Sequence of chain 2.A:
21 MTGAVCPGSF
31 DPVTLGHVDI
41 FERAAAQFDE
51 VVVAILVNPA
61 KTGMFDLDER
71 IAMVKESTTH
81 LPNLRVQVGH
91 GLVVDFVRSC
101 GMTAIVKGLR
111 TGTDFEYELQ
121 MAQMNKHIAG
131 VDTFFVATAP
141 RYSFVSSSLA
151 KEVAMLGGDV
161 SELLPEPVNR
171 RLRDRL

The protein below binds the small molecule below.
Small molecule (SMILES): Nc1ncnc2c1ncn2[C@@H]1O[C@H](CO[P](=O)(O)C[P](=O)(O)OP(=O)(O)O)[C@@H](O)[C@H]1O

Binding-site contacts:
Ligand atom C2 contacts residue ILE40 of chain 2.A at 3.6 Å (hydrophobic).
Ligand atom C8 contacts residue ARG110 of chain 2.A at 3.5 Å.
Ligand atom O2G contacts residue SER146 of chain 2.A at 3.7 Å.
Ligand atom O1A contacts residue PHE30 of chain 2.A at 2.7 Å (h-bond).
Ligand atom N6 contacts residue VAL145 of chain 2.A at 2.8 Å (h-bond).
Ligand atom O2A contacts residue SER29 of chain 2.A at 3.7 Å.
Ligand atom PG contacts residue MG1 of chain 2.F at 3.7 Å.
Ligand atom O4' contacts residue HIS37 of chain 2.A at 3.6 Å.
Ligand atom O2B contacts residue ARG110 of chain 2.A at 3.5 Å (salt-bridge).
Ligand atom C8 contacts residue HIS37 of chain 2.A at 3.4 Å.
Ligand atom N3 contacts residue ILE40 of chain 2.A at 3.6 Å.
Ligand atom O1G contacts residue MG1 of chain 2.F at 2.5 Å.
Ligand atom PA contacts residue MG1 of chain 2.F at 3.5 Å.
Ligand atom O1B contacts residue HIS37 of chain 2.A at 3.4 Å (h-bond).
Ligand atom PA contacts residue HIS37 of chain 2.A at 3.6 Å.
Ligand atom N1 contacts residue THR138 of chain 2.A at 3.1 Å (h-bond).
Ligand atom O1A contacts residue HIS37 of chain 2.A at 3.6 Å.
Ligand atom C2 contacts residue THR138 of chain 2.A at 3.5 Å.
Ligand atom N6 contacts residue GLY36 of chain 2.A at 3.6 Å.
Ligand atom O5' contacts residue HIS37 of chain 2.A at 2.7 Å (h-bond).
Ligand atom O3G contacts residue SER148 of chain 2.A at 3.1 Å (h-bond).
Ligand atom O3B contacts residue ARG110 of chain 2.A at 3.8 Å.
Ligand atom O3G contacts residue SER147 of chain 2.A at 3.7 Å.
Ligand atom O1A contacts residue SER29 of chain 2.A at 3.0 Å (h-bond).
Ligand atom N7 contacts residue ARG110 of chain 2.A at 3.2 Å (salt-bridge).
Ligand atom N7 contacts residue VAL145 of chain 2.A at 3.7 Å.
Ligand atom PG contacts residue SER148 of chain 2.A at 3.7 Å.
Ligand atom O2' contacts residue GLY108 of chain 2.A at 2.5 Å (h-bond).
Ligand atom O1B contacts residue SER146 of chain 2.A at 3.4 Å.
Ligand atom C2' contacts residue GLY108 of chain 2.A at 3.5 Å.
Ligand atom N3 contacts residue GLY108 of chain 2.A at 3.4 Å.
Ligand atom O3B contacts residue SER146 of chain 2.A at 3.4 Å.
Ligand atom C5' contacts residue HIS37 of chain 2.A at 3.4 Å.
Ligand atom C1' contacts residue GLY108 of chain 2.A at 3.6 Å.
Ligand atom O2G contacts residue SER148 of chain 2.A at 3.0 Å (h-bond).
Ligand atom C3A contacts residue MG1 of chain 2.F at 3.3 Å.
Ligand atom N6 contacts residue TYR142 of chain 2.A at 3.1 Å (h-bond).
Ligand atom O1B contacts residue SER147 of chain 2.A at 3.0 Å (h-bond).
Ligand atom C6 contacts residue ARG110 of chain 2.A at 3.7 Å.
Ligand atom O2A contacts residue MG1 of chain 2.F at 2.5 Å.